Sequence of chain 1.A:
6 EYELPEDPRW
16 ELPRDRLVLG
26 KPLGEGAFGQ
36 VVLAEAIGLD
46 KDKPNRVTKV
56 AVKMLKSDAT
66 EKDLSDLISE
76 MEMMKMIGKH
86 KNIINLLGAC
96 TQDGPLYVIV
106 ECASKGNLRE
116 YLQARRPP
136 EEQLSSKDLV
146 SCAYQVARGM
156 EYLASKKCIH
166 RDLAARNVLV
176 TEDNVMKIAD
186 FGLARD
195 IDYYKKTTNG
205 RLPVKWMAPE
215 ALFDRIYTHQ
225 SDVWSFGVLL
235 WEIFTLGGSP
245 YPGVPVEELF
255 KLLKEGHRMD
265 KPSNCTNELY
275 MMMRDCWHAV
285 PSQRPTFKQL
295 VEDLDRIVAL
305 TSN

Binding-site contacts:
Ligand atom C9 contacts residue ASP185 of chain 1.A at 3.6 Å.
Ligand atom CL2 contacts residue ALA184 of chain 1.A at 3.2 Å.
Ligand atom C19 contacts residue VAL103 of chain 1.A at 3.8 Å (hydrophobic).
Ligand atom O2 contacts residue ASP185 of chain 1.A at 2.8 Å (salt-bridge).
Ligand atom N2 contacts residue ALA56 of chain 1.A at 3.6 Å.
Ligand atom N2 contacts residue LEU174 of chain 1.A at 3.6 Å.
Ligand atom CL2 contacts residue ASP185 of chain 1.A at 3.6 Å.
Ligand atom C10 contacts residue ASP185 of chain 1.A at 3.6 Å.
Ligand atom O4 contacts residue LEU38 of chain 1.A at 3.7 Å.
Ligand atom N6 contacts residue ALA108 of chain 1.A at 3.5 Å (h-bond).
Ligand atom C16 contacts residue LEU38 of chain 1.A at 3.7 Å (hydrophobic).
Ligand atom C3 contacts residue LEU174 of chain 1.A at 3.6 Å (hydrophobic).
Ligand atom C6 contacts residue GLU106 of chain 1.A at 2.8 Å.
Ligand atom C4 contacts residue LEU174 of chain 1.A at 3.6 Å (hydrophobic).
Ligand atom C5 contacts residue LEU174 of chain 1.A at 3.7 Å (hydrophobic).
Ligand atom C6 contacts residue ALA56 of chain 1.A at 3.8 Å (hydrophobic).
Ligand atom N1 contacts residue ALA108 of chain 1.A at 2.9 Å (h-bond).
Ligand atom C18 contacts residue CYS107 of chain 1.A at 1.7 Å (hydrophobic).
Ligand atom N6 contacts residue CYS107 of chain 1.A at 3.3 Å (h-bond).
Ligand atom O3 contacts residue LYS58 of chain 1.A at 3.8 Å.
Ligand atom C6 contacts residue LEU174 of chain 1.A at 3.5 Å (hydrophobic).
Ligand atom C19 contacts residue MET79 of chain 1.A at 3.3 Å (hydrophobic).
Ligand atom C16 contacts residue CYS107 of chain 1.A at 3.6 Å (hydrophobic).
Ligand atom N3 contacts residue CYS107 of chain 1.A at 3.7 Å.
Ligand atom C17 contacts residue LEU38 of chain 1.A at 3.7 Å (hydrophobic).
Ligand atom C2 contacts residue ALA108 of chain 1.A at 3.6 Å (hydrophobic).
Ligand atom N3 contacts residue GLU106 of chain 1.A at 3.4 Å (salt-bridge).
Ligand atom C13 contacts residue VAL105 of chain 1.A at 3.8 Å (hydrophobic).
Ligand atom C14 contacts residue LEU28 of chain 1.A at 3.5 Å (hydrophobic).
Ligand atom O3 contacts residue VAL105 of chain 1.A at 3.8 Å.
Ligand atom C19 contacts residue GLU75 of chain 1.A at 3.3 Å.
Ligand atom N3 contacts residue ALA108 of chain 1.A at 3.1 Å (h-bond).
Ligand atom C11 contacts residue GLU75 of chain 1.A at 3.8 Å.
Ligand atom C19 contacts residue LYS58 of chain 1.A at 3.6 Å.
Ligand atom C17 contacts residue CYS107 of chain 1.A at 3.0 Å (hydrophobic).
Ligand atom O5 contacts residue GLU115 of chain 1.A at 3.2 Å (salt-bridge).
Ligand atom C15 contacts residue PHE186 of chain 1.A at 3.6 Å (hydrophobic).
Ligand atom C1 contacts residue ALA108 of chain 1.A at 3.3 Å (hydrophobic).
Ligand atom C15 contacts residue ASP185 of chain 1.A at 3.0 Å.
Ligand atom N3 contacts residue LEU174 of chain 1.A at 3.5 Å.

This small molecule binds to this protein.
Small molecule (SMILES): C=CC(=O)Nc1cn(CCO)nc1Nc1cc(N(C)C(=O)Nc2c(Cl)c(OC)cc(OC)c2Cl)ncn1